The small molecule below binds the protein below.
Small molecule (SMILES): CC(=O)N[C@H]1[C@H](O[C@H]2[C@H](O)[C@@H](NC(C)=O)CO[C@@H]2CO)O[C@H](CO)[C@@H](O)[C@@H]1O

Sequence of chain 1.A:
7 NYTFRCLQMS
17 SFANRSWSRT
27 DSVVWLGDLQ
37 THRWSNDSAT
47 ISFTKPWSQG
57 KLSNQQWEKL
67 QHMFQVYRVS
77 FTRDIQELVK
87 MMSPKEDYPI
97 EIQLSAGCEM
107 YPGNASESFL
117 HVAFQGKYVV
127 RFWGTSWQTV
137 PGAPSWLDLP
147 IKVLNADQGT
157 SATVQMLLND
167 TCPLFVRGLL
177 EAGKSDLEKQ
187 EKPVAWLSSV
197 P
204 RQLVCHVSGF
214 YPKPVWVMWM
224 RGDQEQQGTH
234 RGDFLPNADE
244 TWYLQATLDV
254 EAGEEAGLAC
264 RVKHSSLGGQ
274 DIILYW

Binding-site contacts:
Ligand atom C2 contacts residue SER24 of chain 1.A at 3.9 Å.
Ligand atom C8 contacts residue VAL75 of chain 1.A at 4.2 Å (hydrophobic).
Ligand atom C7 contacts residue ARG25 of chain 1.A at 4.4 Å.
Ligand atom C1 contacts residue SER24 of chain 1.A at 4.0 Å.
Ligand atom O7 contacts residue ASN42 of chain 1.A at 3.8 Å.
Ligand atom C7 contacts residue SER24 of chain 1.A at 3.8 Å.
Ligand atom C3 contacts residue SER24 of chain 1.A at 4.1 Å.
Ligand atom C8 contacts residue TRP23 of chain 1.A at 3.4 Å (hydrophobic).
Ligand atom C5 contacts residue ASN42 of chain 1.A at 3.6 Å.
Ligand atom O6 contacts residue ASN42 of chain 1.A at 4.3 Å.
Ligand atom C2 contacts residue ASN42 of chain 1.A at 2.4 Å.
Ligand atom C8 contacts residue SER24 of chain 1.A at 3.7 Å.
Ligand atom C1 contacts residue ARG25 of chain 1.A at 4.5 Å.
Ligand atom C8 contacts residue ARG25 of chain 1.A at 4.1 Å.
Ligand atom O5 contacts residue ASN42 of chain 1.A at 2.3 Å (h-bond).
Ligand atom C7 contacts residue ASN42 of chain 1.A at 3.6 Å.
Ligand atom C4 contacts residue ASN42 of chain 1.A at 4.2 Å.
Ligand atom C1 contacts residue ASN42 of chain 1.A at 1.4 Å.
Ligand atom N2 contacts residue ARG25 of chain 1.A at 4.2 Å.
Ligand atom N2 contacts residue ASN42 of chain 1.A at 3.0 Å (h-bond).
Ligand atom N2 contacts residue SER24 of chain 1.A at 3.0 Å (h-bond).
Ligand atom O6 contacts residue ARG74 of chain 1.A at 4.4 Å.
Ligand atom C3 contacts residue ASN42 of chain 1.A at 3.8 Å.